Sequence of chain 1.B:
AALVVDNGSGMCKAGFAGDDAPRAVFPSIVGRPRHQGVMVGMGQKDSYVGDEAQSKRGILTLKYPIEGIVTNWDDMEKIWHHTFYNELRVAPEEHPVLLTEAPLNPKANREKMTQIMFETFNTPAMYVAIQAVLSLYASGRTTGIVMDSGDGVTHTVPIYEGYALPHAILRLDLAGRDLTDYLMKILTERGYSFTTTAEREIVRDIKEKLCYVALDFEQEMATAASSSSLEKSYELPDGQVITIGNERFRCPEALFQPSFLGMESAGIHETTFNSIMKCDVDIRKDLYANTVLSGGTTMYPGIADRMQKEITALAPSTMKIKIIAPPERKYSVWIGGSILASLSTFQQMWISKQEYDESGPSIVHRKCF

Sequence of chain 1.C:
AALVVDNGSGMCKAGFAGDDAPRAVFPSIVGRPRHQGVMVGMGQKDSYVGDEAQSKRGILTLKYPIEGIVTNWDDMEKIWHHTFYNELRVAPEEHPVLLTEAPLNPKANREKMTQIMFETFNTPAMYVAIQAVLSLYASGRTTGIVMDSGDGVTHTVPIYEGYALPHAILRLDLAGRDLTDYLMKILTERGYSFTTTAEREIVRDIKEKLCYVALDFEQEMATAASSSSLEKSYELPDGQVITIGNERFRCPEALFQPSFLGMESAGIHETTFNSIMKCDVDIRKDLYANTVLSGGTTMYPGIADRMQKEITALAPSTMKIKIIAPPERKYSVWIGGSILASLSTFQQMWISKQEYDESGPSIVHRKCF

A small-molecule ligand and the protein it binds are described below.
Small molecule (SMILES): C[C@@H]1NC(=O)[C@H](C[C@@](C)(O)CO)NC(=O)[C@@H]2CC3=c4ccccc4=N[C@@H]3SC[C@H](NC(=O)[C@@H]([C@H](C)O)NC1=O)C(=O)N1C[C@H](O)C[C@H]1C(=O)N[C@@H](C)[C@@H](O)N2

Sequence of chain 1.A:
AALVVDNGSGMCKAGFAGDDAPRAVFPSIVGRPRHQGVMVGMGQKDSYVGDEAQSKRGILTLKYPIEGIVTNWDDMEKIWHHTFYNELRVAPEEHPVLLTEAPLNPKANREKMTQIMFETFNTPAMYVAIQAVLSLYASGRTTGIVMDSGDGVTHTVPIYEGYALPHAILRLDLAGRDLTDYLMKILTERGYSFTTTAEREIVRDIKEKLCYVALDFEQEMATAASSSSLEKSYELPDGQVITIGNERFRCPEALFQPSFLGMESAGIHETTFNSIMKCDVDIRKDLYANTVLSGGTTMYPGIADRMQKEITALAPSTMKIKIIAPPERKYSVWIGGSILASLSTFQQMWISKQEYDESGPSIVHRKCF

Binding-site contacts:
Ligand atom CD2 contacts residue ILE74 of chain 1.B at 3.8 Å (hydrophobic).
Ligand atom N contacts residue GLY196 of chain 1.C at 2.9 Å (h-bond).
Ligand atom N contacts residue GLY196 of chain 1.C at 3.5 Å (h-bond).
Ligand atom CA contacts residue GLN245 of chain 1.C at 3.5 Å.
Ligand atom NE1 contacts residue ILE74 of chain 1.B at 3.9 Å.
Ligand atom CB contacts residue GLY196 of chain 1.C at 3.2 Å.
Ligand atom CB contacts residue GLN245 of chain 1.C at 3.9 Å.
Ligand atom CD1 contacts residue TYR197 of chain 1.C at 3.5 Å (hydrophobic).
Ligand atom CA contacts residue GLY196 of chain 1.C at 3.7 Å.
Ligand atom CD2 contacts residue SER198 of chain 1.C at 3.6 Å.
Ligand atom O contacts residue SER198 of chain 1.C at 2.7 Å (h-bond).
Ligand atom CA contacts residue SER198 of chain 1.C at 3.6 Å.
Ligand atom CE2 contacts residue ILE74 of chain 1.B at 3.5 Å (hydrophobic).
Ligand atom C contacts residue SER198 of chain 1.C at 3.9 Å.
Ligand atom CB contacts residue LEU241 of chain 1.C at 3.8 Å (hydrophobic).
Ligand atom CD1 contacts residue SER198 of chain 1.C at 3.9 Å.
Ligand atom CZ3 contacts residue THR193 of chain 1.C at 3.7 Å.
Ligand atom CB contacts residue ILE74 of chain 1.B at 3.7 Å (hydrophobic).
Ligand atom C contacts residue GLY196 of chain 1.C at 3.7 Å.
Ligand atom CG2 contacts residue GLU204 of chain 1.C at 3.8 Å.
Ligand atom CG contacts residue SER198 of chain 1.C at 3.6 Å.
Ligand atom CB contacts residue GLY196 of chain 1.C at 3.8 Å.
Ligand atom CG contacts residue GLY196 of chain 1.C at 3.7 Å.
Ligand atom N contacts residue TYR197 of chain 1.C at 3.7 Å.
Ligand atom O contacts residue TYR197 of chain 1.C at 3.2 Å.
Ligand atom CZ3 contacts residue PRO111 of chain 1.B at 3.6 Å (hydrophobic).
Ligand atom CD1 contacts residue ARG195 of chain 1.C at 3.4 Å.
Ligand atom O contacts residue GLN245 of chain 1.C at 3.1 Å (h-bond).
Ligand atom CA contacts residue GLY196 of chain 1.C at 3.7 Å.
Ligand atom C contacts residue GLN245 of chain 1.C at 3.9 Å.
Ligand atom CB contacts residue GLU71 of chain 1.B at 3.7 Å.
Ligand atom CG contacts residue HIC72 of chain 1.B at 3.6 Å.
Ligand atom CB contacts residue TYR197 of chain 1.C at 3.5 Å (hydrophobic).
Ligand atom O1 contacts residue GLY196 of chain 1.C at 2.8 Å (h-bond).
Ligand atom OG1 contacts residue ARG289 of chain 1.A at 3.5 Å (salt-bridge).
Ligand atom CZ2 contacts residue ILE74 of chain 1.B at 3.6 Å (hydrophobic).
Ligand atom CH2 contacts residue LEU109 of chain 1.B at 3.8 Å (hydrophobic).
Ligand atom CE2 contacts residue SER198 of chain 1.C at 3.8 Å.
Ligand atom CZ2 contacts residue ARG176 of chain 1.B at 3.8 Å.
Ligand atom CE3 contacts residue GLY196 of chain 1.C at 3.7 Å.